The protein below binds the small molecule below.
Small molecule (SMILES): O=C(CO)[C@H](O)[C@H](O)COP(=O)(O)O

Sequence of chain 1.A:
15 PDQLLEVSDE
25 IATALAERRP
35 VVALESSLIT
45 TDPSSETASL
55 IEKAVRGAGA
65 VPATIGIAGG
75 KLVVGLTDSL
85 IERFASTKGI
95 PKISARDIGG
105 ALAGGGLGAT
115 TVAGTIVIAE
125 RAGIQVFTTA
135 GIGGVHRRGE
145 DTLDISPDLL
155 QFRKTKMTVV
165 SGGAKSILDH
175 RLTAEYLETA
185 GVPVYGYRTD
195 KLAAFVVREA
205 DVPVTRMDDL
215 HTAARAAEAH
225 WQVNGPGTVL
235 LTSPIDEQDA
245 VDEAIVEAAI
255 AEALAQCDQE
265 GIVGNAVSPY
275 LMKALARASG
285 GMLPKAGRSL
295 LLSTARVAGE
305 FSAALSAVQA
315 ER

Sequence of chain 3.A:
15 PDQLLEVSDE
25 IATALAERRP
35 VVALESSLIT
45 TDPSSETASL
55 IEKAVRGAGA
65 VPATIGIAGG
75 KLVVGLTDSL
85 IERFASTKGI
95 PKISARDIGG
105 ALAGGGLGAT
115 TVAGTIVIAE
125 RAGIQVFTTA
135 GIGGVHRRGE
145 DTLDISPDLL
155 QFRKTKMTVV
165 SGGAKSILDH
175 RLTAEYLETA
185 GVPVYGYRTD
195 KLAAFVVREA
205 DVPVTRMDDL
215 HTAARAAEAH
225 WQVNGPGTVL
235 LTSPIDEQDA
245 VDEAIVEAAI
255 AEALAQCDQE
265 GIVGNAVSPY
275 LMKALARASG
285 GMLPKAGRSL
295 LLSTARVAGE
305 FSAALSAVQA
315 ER

Binding-site contacts:
Ligand atom O13 contacts residue VAL116 of chain 1.A at 3.5 Å (h-bond).
Ligand atom P9 contacts residue HIS140 of chain 1.A at 3.8 Å.
Ligand atom O4 contacts residue VAL116 of chain 1.A at 3.3 Å.
Ligand atom O1 contacts residue VAL116 of chain 1.A at 4.3 Å.
Ligand atom O12 contacts residue HIS140 of chain 1.A at 2.8 Å (h-bond).
Ligand atom C3 contacts residue LYS169 of chain 1.A at 3.7 Å.
Ligand atom O1 contacts residue GLU39 of chain 1.A at 3.2 Å (salt-bridge).
Ligand atom O4 contacts residue LYS169 of chain 1.A at 2.9 Å (salt-bridge).
Ligand atom O13 contacts residue ASP152 of chain 1.A at 3.2 Å (salt-bridge).
Ligand atom O1 contacts residue THR115 of chain 1.A at 3.8 Å.
Ligand atom O10 contacts residue PRO151 of chain 1.A at 3.4 Å.
Ligand atom O14 contacts residue LYS169 of chain 1.A at 4.3 Å.
Ligand atom O4 contacts residue GLY135 of chain 1.A at 4.2 Å.
Ligand atom P9 contacts residue SER150 of chain 1.A at 3.7 Å.
Ligand atom O8 contacts residue PRO151 of chain 1.A at 4.3 Å.
Ligand atom O10 contacts residue HIS140 of chain 1.A at 4.2 Å.
Ligand atom C2 contacts residue VAL116 of chain 1.A at 4.4 Å (hydrophobic).
Ligand atom O10 contacts residue SER150 of chain 1.A at 3.5 Å.
Ligand atom C3 contacts residue VAL116 of chain 1.A at 3.8 Å (hydrophobic).
Ligand atom C5 contacts residue VAL116 of chain 1.A at 4.0 Å (hydrophobic).
Ligand atom O11 contacts residue HIS140 of chain 1.A at 4.1 Å.
Ligand atom C7 contacts residue SER150 of chain 1.A at 3.6 Å.
Ligand atom C2 contacts residue LYS96 of chain 1.A at 4.5 Å.
Ligand atom O13 contacts residue THR115 of chain 1.A at 3.5 Å.
Ligand atom C7 contacts residue ASP152 of chain 1.A at 4.2 Å.
Ligand atom C5 contacts residue GLY137 of chain 1.A at 4.3 Å.
Ligand atom O10 contacts residue GLU182 of chain 3.A at 4.2 Å.
Ligand atom C7 contacts residue GLY137 of chain 1.A at 4.2 Å.
Ligand atom O12 contacts residue SER150 of chain 1.A at 2.7 Å (h-bond).
Ligand atom O4 contacts residue GLU39 of chain 1.A at 4.3 Å.
Ligand atom C5 contacts residue THR115 of chain 1.A at 4.4 Å.
Ligand atom C2 contacts residue THR115 of chain 1.A at 3.6 Å.
Ligand atom O8 contacts residue SER150 of chain 1.A at 4.0 Å.
Ligand atom O14 contacts residue GLY137 of chain 1.A at 4.3 Å.
Ligand atom O13 contacts residue ALA117 of chain 1.A at 4.3 Å.
Ligand atom O10 contacts residue ILE149 of chain 1.A at 4.4 Å.
Ligand atom C3 contacts residue THR115 of chain 1.A at 4.2 Å.
Ligand atom O1 contacts residue LYS96 of chain 1.A at 4.4 Å.
Ligand atom C5 contacts residue ASP152 of chain 1.A at 3.7 Å.